Binding-site contacts:
Ligand atom C29 contacts residue ASP46 of chain 1.D at 3.4 Å.
Ligand atom C21 contacts residue TRP78 of chain 1.D at 3.9 Å (hydrophobic).
Ligand atom O7 contacts residue GLU48 of chain 1.D at 2.5 Å (salt-bridge).
Ligand atom C13 contacts residue GLY216 of chain 1.D at 3.9 Å.
Ligand atom C24 contacts residue THR42 of chain 1.D at 3.8 Å.
Ligand atom C27 contacts residue TRP78 of chain 1.D at 3.6 Å (hydrophobic).
Ligand atom C10 contacts residue PHE99 of chain 1.D at 3.9 Å (hydrophobic).
Ligand atom C22 contacts residue ALA45 of chain 1.D at 3.8 Å (hydrophobic).
Ligand atom N26 contacts residue ASP46 of chain 1.D at 2.6 Å (salt-bridge).
Ligand atom C29 contacts residue ASN227 of chain 1.D at 3.9 Å.
Ligand atom C30 contacts residue ASP46 of chain 1.D at 3.1 Å.
Ligand atom O7 contacts residue LEU82 of chain 1.D at 3.9 Å.
Ligand atom C14 contacts residue ILE119 of chain 1.D at 3.8 Å (hydrophobic).
Ligand atom C28 contacts residue TRP78 of chain 1.D at 3.9 Å (hydrophobic).
Ligand atom C9 contacts residue LEU41 of chain 1.D at 3.6 Å (hydrophobic).
Ligand atom O7 contacts residue ARG89 of chain 1.D at 2.9 Å (salt-bridge).
Ligand atom C20 contacts residue ALA45 of chain 1.D at 3.8 Å (hydrophobic).
Ligand atom C18 contacts residue LEU41 of chain 1.D at 3.9 Å (hydrophobic).
Ligand atom C30 contacts residue ASN227 of chain 1.D at 3.4 Å.
Ligand atom C4 contacts residue MET83 of chain 1.D at 3.9 Å (hydrophobic).
Ligand atom C21 contacts residue LEU79 of chain 1.D at 3.9 Å (hydrophobic).
Ligand atom C5 contacts residue PHE99 of chain 1.D at 3.9 Å (hydrophobic).
Ligand atom C6 contacts residue LEU82 of chain 1.D at 3.7 Å (hydrophobic).
Ligand atom C21 contacts residue ALA45 of chain 1.D at 3.5 Å (hydrophobic).
Ligand atom C9 contacts residue ALA45 of chain 1.D at 3.9 Å (hydrophobic).
Ligand atom C25 contacts residue ASP46 of chain 1.D at 3.5 Å.
Ligand atom N26 contacts residue VAL228 of chain 1.D at 3.6 Å (h-bond).
Ligand atom C22 contacts residue LEU79 of chain 1.D at 3.8 Å (hydrophobic).
Ligand atom C15 contacts residue MET38 of chain 1.D at 3.6 Å (hydrophobic).
Ligand atom O23 contacts residue LEU220 of chain 1.D at 3.6 Å.
Ligand atom C7 contacts residue ARG89 of chain 1.D at 3.9 Å.
Ligand atom C30 contacts residue VAL228 of chain 1.D at 3.3 Å (hydrophobic).
Ligand atom C27 contacts residue ASP46 of chain 1.D at 3.2 Å.
Ligand atom C28 contacts residue ASP46 of chain 1.D at 3.5 Å.
Ligand atom C8 contacts residue GLU48 of chain 1.D at 3.1 Å.
Ligand atom C14 contacts residue HIS219 of chain 1.D at 3.5 Å.
Ligand atom C7 contacts residue GLU48 of chain 1.D at 3.1 Å.
Ligand atom O23 contacts residue TRP78 of chain 1.D at 3.8 Å.
Ligand atom C4 contacts residue LEU86 of chain 1.D at 3.8 Å (hydrophobic).
Ligand atom C25 contacts residue VAL228 of chain 1.D at 3.0 Å (hydrophobic).

Sequence of chain 1.D:
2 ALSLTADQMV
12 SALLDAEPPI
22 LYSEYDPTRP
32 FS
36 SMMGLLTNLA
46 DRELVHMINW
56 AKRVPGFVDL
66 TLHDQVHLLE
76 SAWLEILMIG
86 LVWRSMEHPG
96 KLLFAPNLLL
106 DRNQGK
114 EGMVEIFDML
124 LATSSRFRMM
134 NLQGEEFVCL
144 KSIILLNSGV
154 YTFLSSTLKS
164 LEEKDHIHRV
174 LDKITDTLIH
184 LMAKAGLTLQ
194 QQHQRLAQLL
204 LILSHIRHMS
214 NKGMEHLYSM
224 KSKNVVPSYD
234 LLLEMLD

This small molecule binds to this protein.
Small molecule (SMILES): Oc1ccc2c(c1)CC[C@H](c1ccccc1)[C@@H]2c1ccc(OCCN2CCCC2)cc1